Sequence of chain 1.A:
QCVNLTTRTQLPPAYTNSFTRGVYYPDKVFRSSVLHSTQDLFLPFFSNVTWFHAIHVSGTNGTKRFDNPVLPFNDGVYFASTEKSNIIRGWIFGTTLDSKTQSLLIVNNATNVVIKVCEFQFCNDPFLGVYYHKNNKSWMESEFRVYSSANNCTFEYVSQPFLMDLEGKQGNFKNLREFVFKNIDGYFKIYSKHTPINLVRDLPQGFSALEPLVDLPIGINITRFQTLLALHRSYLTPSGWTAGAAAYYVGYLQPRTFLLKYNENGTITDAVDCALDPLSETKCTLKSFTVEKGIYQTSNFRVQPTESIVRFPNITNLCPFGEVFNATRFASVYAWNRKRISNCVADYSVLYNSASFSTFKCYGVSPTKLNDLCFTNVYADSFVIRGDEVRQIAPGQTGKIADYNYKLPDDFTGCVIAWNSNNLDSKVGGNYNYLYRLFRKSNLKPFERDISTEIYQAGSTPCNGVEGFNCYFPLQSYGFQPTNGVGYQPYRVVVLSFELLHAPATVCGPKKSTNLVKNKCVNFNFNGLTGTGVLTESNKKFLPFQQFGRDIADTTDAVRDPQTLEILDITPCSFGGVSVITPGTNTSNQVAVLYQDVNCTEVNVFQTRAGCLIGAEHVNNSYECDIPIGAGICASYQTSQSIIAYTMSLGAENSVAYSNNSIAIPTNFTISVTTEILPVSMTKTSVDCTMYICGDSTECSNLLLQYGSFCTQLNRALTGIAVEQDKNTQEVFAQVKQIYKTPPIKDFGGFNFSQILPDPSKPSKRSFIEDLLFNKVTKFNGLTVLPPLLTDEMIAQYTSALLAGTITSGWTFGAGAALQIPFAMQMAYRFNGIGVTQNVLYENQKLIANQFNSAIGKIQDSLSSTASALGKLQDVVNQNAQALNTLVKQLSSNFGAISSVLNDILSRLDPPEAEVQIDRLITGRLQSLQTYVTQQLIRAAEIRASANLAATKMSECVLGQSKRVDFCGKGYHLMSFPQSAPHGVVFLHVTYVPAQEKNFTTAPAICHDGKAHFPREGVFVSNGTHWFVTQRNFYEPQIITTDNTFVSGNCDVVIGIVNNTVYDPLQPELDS

Binding-site contacts:
Ligand atom C2 contacts residue ASN1098 of chain 1.A at 2.5 Å.
Ligand atom C6 contacts residue PHE1103 of chain 1.A at 3.0 Å (hydrophobic).
Ligand atom O5 contacts residue ASN1098 of chain 1.A at 2.4 Å (h-bond).
Ligand atom O7 contacts residue ASN1098 of chain 1.A at 3.0 Å (h-bond).
Ligand atom O6 contacts residue HIS1101 of chain 1.A at 4.0 Å.
Ligand atom C4 contacts residue HIS1101 of chain 1.A at 3.5 Å.
Ligand atom C6 contacts residue HIS1101 of chain 1.A at 4.3 Å.
Ligand atom O3 contacts residue THR1100 of chain 1.A at 4.0 Å.
Ligand atom C7 contacts residue THR1100 of chain 1.A at 3.4 Å.
Ligand atom O6 contacts residue PHE1103 of chain 1.A at 3.7 Å.
Ligand atom C7 contacts residue ASN1098 of chain 1.A at 3.2 Å.
Ligand atom C1 contacts residue PHE1103 of chain 1.A at 4.3 Å (hydrophobic).
Ligand atom C2 contacts residue HIS1101 of chain 1.A at 4.3 Å.
Ligand atom O4 contacts residue HIS1101 of chain 1.A at 3.2 Å (h-bond).
Ligand atom C4 contacts residue ASN1098 of chain 1.A at 4.2 Å.
Ligand atom C5 contacts residue HIS1101 of chain 1.A at 3.3 Å.
Ligand atom C3 contacts residue HIS1101 of chain 1.A at 3.4 Å.
Ligand atom O3 contacts residue HIS1101 of chain 1.A at 4.3 Å.
Ligand atom C8 contacts residue THR1100 of chain 1.A at 3.0 Å.
Ligand atom C7 contacts residue HIS1101 of chain 1.A at 3.7 Å.
Ligand atom C5 contacts residue ASN1098 of chain 1.A at 3.7 Å.
Ligand atom C2 contacts residue THR1100 of chain 1.A at 3.8 Å.
Ligand atom C1 contacts residue ASN1098 of chain 1.A at 1.4 Å.
Ligand atom O7 contacts residue HIS1101 of chain 1.A at 3.2 Å (h-bond).
Ligand atom C1 contacts residue THR1100 of chain 1.A at 4.2 Å.
Ligand atom O5 contacts residue PHE1103 of chain 1.A at 3.4 Å.
Ligand atom C3 contacts residue ASN1098 of chain 1.A at 3.8 Å.
Ligand atom C1 contacts residue HIS1101 of chain 1.A at 4.2 Å.
Ligand atom N2 contacts residue HIS1101 of chain 1.A at 4.4 Å.
Ligand atom O5 contacts residue HIS1101 of chain 1.A at 4.2 Å.
Ligand atom N2 contacts residue ASN1098 of chain 1.A at 2.9 Å (h-bond).
Ligand atom C8 contacts residue HIS1101 of chain 1.A at 3.9 Å.
Ligand atom C3 contacts residue THR1100 of chain 1.A at 3.8 Å.
Ligand atom C5 contacts residue PHE1103 of chain 1.A at 3.3 Å (hydrophobic).
Ligand atom N2 contacts residue THR1100 of chain 1.A at 3.0 Å (h-bond).

A protein and the small-molecule ligand that binds it are described below.
Small molecule (SMILES): CC(=O)N[C@H]1[C@H](O[C@H]2[C@H](O)[C@@H](NC(C)=O)CO[C@@H]2CO)O[C@H](CO)[C@@H](O)[C@@H]1O